Sequence of chain 1.N:
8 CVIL

A small-molecule ligand and the protein it binds are described below.
Small molecule (SMILES): C/C=C(\C)CC/C=C(\C)CC/C=C(\C)CCC=C(C)C

Binding-site contacts:
Ligand atom C4 contacts residue PHE53 of chain 1.D at 3.4 Å (hydrophobic).
Ligand atom C1 contacts residue ILE10 of chain 1.N at 3.6 Å (hydrophobic).
Ligand atom C10 contacts residue ASP318 of chain 1.D at 3.9 Å.
Ligand atom C19 contacts residue PRO317 of chain 1.D at 3.7 Å (hydrophobic).
Ligand atom C1 contacts residue VAL9 of chain 1.N at 3.1 Å (hydrophobic).
Ligand atom C16 contacts residue TYR40 of chain 1.D at 3.8 Å (hydrophobic).
Ligand atom C13 contacts residue PHE28 of chain 1.D at 4.2 Å (hydrophobic).
Ligand atom C7 contacts residue ALA319 of chain 1.D at 3.5 Å (hydrophobic).
Ligand atom C3 contacts residue LEU320 of chain 1.D at 4.1 Å (hydrophobic).
Ligand atom C5 contacts residue ASP318 of chain 1.D at 4.0 Å.
Ligand atom C5 contacts residue LEU320 of chain 1.D at 4.2 Å (hydrophobic).
Ligand atom C4 contacts residue ILE50 of chain 1.D at 3.4 Å (hydrophobic).
Ligand atom C1 contacts residue LEU320 of chain 1.D at 4.1 Å (hydrophobic).
Ligand atom C19 contacts residue HIS316 of chain 1.D at 4.0 Å.
Ligand atom C14 contacts residue CYS32 of chain 1.D at 4.0 Å (hydrophobic).
Ligand atom C6 contacts residue ALA319 of chain 1.D at 4.1 Å (hydrophobic).
Ligand atom C4 contacts residue LEU320 of chain 1.D at 4.0 Å (hydrophobic).
Ligand atom C9 contacts residue ALA319 of chain 1.D at 3.8 Å (hydrophobic).
Ligand atom C13 contacts residue TYR40 of chain 1.D at 4.2 Å (hydrophobic).
Ligand atom C4 contacts residue CYS8 of chain 1.N at 3.6 Å (hydrophobic).
Ligand atom C2 contacts residue CYS8 of chain 1.N at 2.8 Å (hydrophobic).
Ligand atom C6 contacts residue LEU43 of chain 1.D at 3.9 Å (hydrophobic).
Ligand atom C10 contacts residue TYR40 of chain 1.D at 3.6 Å (hydrophobic).
Ligand atom C9 contacts residue LEU43 of chain 1.D at 3.8 Å (hydrophobic).
Ligand atom C3 contacts residue CYS8 of chain 1.N at 3.5 Å (hydrophobic).
Ligand atom C10 contacts residue ALA319 of chain 1.D at 4.0 Å (hydrophobic).
Ligand atom C7 contacts residue ASP318 of chain 1.D at 3.4 Å.
Ligand atom C15 contacts residue TYR40 of chain 1.D at 4.0 Å (hydrophobic).
Ligand atom C17 contacts residue TYR40 of chain 1.D at 3.9 Å (hydrophobic).
Ligand atom C11 contacts residue TYR40 of chain 1.D at 4.1 Å (hydrophobic).
Ligand atom C8 contacts residue ASP318 of chain 1.D at 4.1 Å.
Ligand atom C6 contacts residue ILE50 of chain 1.D at 3.5 Å (hydrophobic).
Ligand atom C1 contacts residue CYS8 of chain 1.N at 1.8 Å (hydrophobic).
Ligand atom C8 contacts residue ALA319 of chain 1.D at 3.6 Å (hydrophobic).
Ligand atom C9 contacts residue ILE50 of chain 1.D at 3.8 Å (hydrophobic).
Ligand atom C12 contacts residue TYR40 of chain 1.D at 3.7 Å (hydrophobic).
Ligand atom C2 contacts residue VAL9 of chain 1.N at 3.6 Å (hydrophobic).
Ligand atom C6 contacts residue ASP318 of chain 1.D at 4.2 Å.
Ligand atom C8 contacts residue LEU43 of chain 1.D at 4.1 Å (hydrophobic).
Ligand atom C7 contacts residue LEU43 of chain 1.D at 4.1 Å (hydrophobic).

Sequence of chain 1.D:
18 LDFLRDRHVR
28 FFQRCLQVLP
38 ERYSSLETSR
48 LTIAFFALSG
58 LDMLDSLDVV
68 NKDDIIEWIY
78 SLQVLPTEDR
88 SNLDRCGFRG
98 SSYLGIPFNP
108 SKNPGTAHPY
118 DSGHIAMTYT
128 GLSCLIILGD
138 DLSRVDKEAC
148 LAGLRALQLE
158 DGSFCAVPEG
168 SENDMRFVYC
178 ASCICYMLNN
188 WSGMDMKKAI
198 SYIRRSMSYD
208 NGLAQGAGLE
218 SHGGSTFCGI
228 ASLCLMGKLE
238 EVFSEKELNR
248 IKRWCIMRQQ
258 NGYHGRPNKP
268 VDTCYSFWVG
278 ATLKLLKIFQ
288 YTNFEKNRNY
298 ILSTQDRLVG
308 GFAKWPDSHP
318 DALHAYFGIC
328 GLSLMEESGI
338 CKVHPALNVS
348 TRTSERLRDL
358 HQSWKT